A protein and the small-molecule ligand that binds it are described below.
Small molecule (SMILES): COc1cccc(CNC2CCCC2)c1O

Sequence of chain 1.B:
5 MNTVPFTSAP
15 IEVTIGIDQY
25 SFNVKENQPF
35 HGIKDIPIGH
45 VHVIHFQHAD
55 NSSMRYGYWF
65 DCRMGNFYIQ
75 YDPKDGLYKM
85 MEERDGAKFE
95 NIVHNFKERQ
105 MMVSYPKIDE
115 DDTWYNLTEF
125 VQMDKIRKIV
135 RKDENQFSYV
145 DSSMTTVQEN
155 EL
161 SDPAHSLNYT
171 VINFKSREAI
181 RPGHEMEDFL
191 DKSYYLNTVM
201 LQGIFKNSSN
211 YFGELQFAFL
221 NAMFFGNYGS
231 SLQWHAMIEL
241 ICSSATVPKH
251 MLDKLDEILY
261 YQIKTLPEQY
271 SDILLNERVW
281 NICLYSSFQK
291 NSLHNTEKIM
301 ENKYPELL

Binding-site contacts:
Ligand atom C3 contacts residue MET223 of chain 1.B at 3.5 Å (hydrophobic).
Ligand atom C3 contacts residue PHE224 of chain 1.B at 4.0 Å (hydrophobic).
Ligand atom O1 contacts residue GLN23 of chain 1.B at 3.5 Å (h-bond).
Ligand atom C8 contacts residue THR18 of chain 1.B at 4.1 Å.
Ligand atom C4 contacts residue PHE224 of chain 1.B at 4.2 Å (hydrophobic).
Ligand atom C4 contacts residue TYR270 of chain 1.B at 3.8 Å (hydrophobic).
Ligand atom C10 contacts residue THR18 of chain 1.B at 3.2 Å.
Ligand atom C9 contacts residue ILE19 of chain 1.B at 4.0 Å (hydrophobic).
Ligand atom C1 contacts residue PHE224 of chain 1.B at 3.6 Å (hydrophobic).
Ligand atom C2 contacts residue PHE224 of chain 1.B at 3.8 Å (hydrophobic).
Ligand atom C11 contacts residue PHE50 of chain 1.B at 4.1 Å (hydrophobic).
Ligand atom C12 contacts residue GLN51 of chain 1.B at 4.0 Å.
Ligand atom C9 contacts residue GLY20 of chain 1.B at 3.4 Å.
Ligand atom C10 contacts residue GLY20 of chain 1.B at 3.6 Å.
Ligand atom O contacts residue GLN23 of chain 1.B at 3.9 Å.
Ligand atom C9 contacts residue THR18 of chain 1.B at 4.3 Å.
Ligand atom N contacts residue HIS49 of chain 1.B at 4.3 Å.
Ligand atom C11 contacts residue GLN51 of chain 1.B at 3.3 Å.
Ligand atom C5 contacts residue PHE224 of chain 1.B at 4.2 Å (hydrophobic).
Ligand atom C10 contacts residue ILE19 of chain 1.B at 4.1 Å (hydrophobic).
Ligand atom C4 contacts residue MET223 of chain 1.B at 4.3 Å (hydrophobic).
Ligand atom C6 contacts residue PHE224 of chain 1.B at 3.9 Å (hydrophobic).
Ligand atom C11 contacts residue THR18 of chain 1.B at 3.2 Å.
Ligand atom C9 contacts residue HIS49 of chain 1.B at 3.6 Å.
Ligand atom C1 contacts residue PRO267 of chain 1.B at 4.3 Å (hydrophobic).
Ligand atom O contacts residue PRO267 of chain 1.B at 4.3 Å.
Ligand atom C9 contacts residue SER25 of chain 1.B at 4.4 Å.
Ligand atom C2 contacts residue PRO267 of chain 1.B at 3.9 Å (hydrophobic).
Ligand atom C3 contacts residue TYR270 of chain 1.B at 3.6 Å (hydrophobic).
Ligand atom C2 contacts residue MET223 of chain 1.B at 3.7 Å (hydrophobic).
Ligand atom C10 contacts residue HIS49 of chain 1.B at 3.6 Å.
Ligand atom C8 contacts residue SER25 of chain 1.B at 4.3 Å.
Ligand atom O contacts residue PHE224 of chain 1.B at 3.6 Å.
Ligand atom C contacts residue PRO267 of chain 1.B at 4.0 Å (hydrophobic).
Ligand atom C contacts residue GLN23 of chain 1.B at 3.5 Å.
Ligand atom C10 contacts residue GLN51 of chain 1.B at 3.7 Å.
Ligand atom C12 contacts residue THR18 of chain 1.B at 3.8 Å.
Ligand atom C10 contacts residue PHE50 of chain 1.B at 3.8 Å (hydrophobic).
Ligand atom O1 contacts residue PHE224 of chain 1.B at 4.3 Å.
Ligand atom C4 contacts residue ARG59 of chain 1.B at 4.1 Å.